Binding-site contacts:
Ligand atom CG contacts residue HIS277 of chain 4.T at 3.8 Å.
Ligand atom O contacts residue LYS234 of chain 4.T at 3.6 Å.
Ligand atom C contacts residue THR235 of chain 4.T at 3.6 Å.
Ligand atom N contacts residue TYR273 of chain 4.T at 3.9 Å.
Ligand atom O contacts residue LEU286 of chain 4.T at 3.2 Å.
Ligand atom CG2 contacts residue ASN281 of chain 4.T at 3.6 Å.
Ligand atom CG contacts residue LYS234 of chain 4.T at 3.3 Å.
Ligand atom CB contacts residue ASP233 of chain 4.T at 3.0 Å.
Ligand atom O contacts residue TYR94 of chain 4.T at 2.9 Å.
Ligand atom O contacts residue THR235 of chain 4.T at 3.1 Å (h-bond).
Ligand atom N contacts residue THR235 of chain 4.T at 3.9 Å.
Ligand atom CB contacts residue HIS277 of chain 4.T at 3.7 Å.
Ligand atom C contacts residue ASN281 of chain 4.T at 3.8 Å.
Ligand atom C contacts residue ASN227 of chain 4.T at 3.5 Å.
Ligand atom CD1 contacts residue TYR91 of chain 4.T at 3.9 Å (hydrophobic).
Ligand atom N contacts residue THR235 of chain 4.T at 3.5 Å (h-bond).
Ligand atom CG2 contacts residue HIS277 of chain 4.T at 3.3 Å.
Ligand atom CA contacts residue ASN227 of chain 4.T at 3.7 Å.
Ligand atom O contacts residue THR235 of chain 4.T at 3.0 Å (h-bond).
Ligand atom C contacts residue THR235 of chain 4.T at 3.6 Å.
Ligand atom CB contacts residue LEU286 of chain 4.T at 3.9 Å (hydrophobic).
Ligand atom CG2 contacts residue GLU236 of chain 4.T at 3.3 Å.
Ligand atom C contacts residue TYR94 of chain 4.T at 4.0 Å (hydrophobic).
Ligand atom CG contacts residue TYR273 of chain 4.T at 3.6 Å (hydrophobic).
Ligand atom CG1 contacts residue TYR94 of chain 4.T at 3.8 Å (hydrophobic).
Ligand atom CG contacts residue ASP233 of chain 4.T at 3.0 Å.
Ligand atom O contacts residue ASN281 of chain 4.T at 2.6 Å (h-bond).
Ligand atom CD contacts residue TYR273 of chain 4.T at 3.3 Å (hydrophobic).
Ligand atom O contacts residue ASN227 of chain 4.T at 3.6 Å.
Ligand atom C contacts residue THR235 of chain 4.T at 3.6 Å.
Ligand atom N contacts residue ASN227 of chain 4.T at 3.0 Å (h-bond).
Ligand atom CG1 contacts residue VAL280 of chain 4.T at 4.0 Å (hydrophobic).
Ligand atom CB contacts residue TYR238 of chain 4.T at 3.6 Å (hydrophobic).
Ligand atom CA contacts residue THR235 of chain 4.T at 3.6 Å.
Ligand atom CD contacts residue HIS277 of chain 4.T at 3.9 Å.
Ligand atom O contacts residue HIS277 of chain 4.T at 3.4 Å.
Ligand atom CG2 contacts residue PHE278 of chain 4.T at 3.7 Å (hydrophobic).
Ligand atom CD1 contacts residue TYR94 of chain 4.T at 3.5 Å (hydrophobic).
Ligand atom CG2 contacts residue LEU286 of chain 4.T at 3.7 Å (hydrophobic).
Ligand atom C contacts residue LEU286 of chain 4.T at 3.8 Å (hydrophobic).

The small molecule below binds the protein below.
Small molecule (SMILES): CC[C@H](C)[C@H](NC(=O)[C@H](CO)NC(=O)[C@H](CCCN=C(N)N)NC(=O)[C@@H](NC(=O)[C@@H]1CCCN1C(=O)[C@@H]1CCCN1C(=O)[C@H](C)N)C(C)C)C(=O)N[C@H](C=O)Cc1ccc(O)cc1

Sequence of chain 4.T:
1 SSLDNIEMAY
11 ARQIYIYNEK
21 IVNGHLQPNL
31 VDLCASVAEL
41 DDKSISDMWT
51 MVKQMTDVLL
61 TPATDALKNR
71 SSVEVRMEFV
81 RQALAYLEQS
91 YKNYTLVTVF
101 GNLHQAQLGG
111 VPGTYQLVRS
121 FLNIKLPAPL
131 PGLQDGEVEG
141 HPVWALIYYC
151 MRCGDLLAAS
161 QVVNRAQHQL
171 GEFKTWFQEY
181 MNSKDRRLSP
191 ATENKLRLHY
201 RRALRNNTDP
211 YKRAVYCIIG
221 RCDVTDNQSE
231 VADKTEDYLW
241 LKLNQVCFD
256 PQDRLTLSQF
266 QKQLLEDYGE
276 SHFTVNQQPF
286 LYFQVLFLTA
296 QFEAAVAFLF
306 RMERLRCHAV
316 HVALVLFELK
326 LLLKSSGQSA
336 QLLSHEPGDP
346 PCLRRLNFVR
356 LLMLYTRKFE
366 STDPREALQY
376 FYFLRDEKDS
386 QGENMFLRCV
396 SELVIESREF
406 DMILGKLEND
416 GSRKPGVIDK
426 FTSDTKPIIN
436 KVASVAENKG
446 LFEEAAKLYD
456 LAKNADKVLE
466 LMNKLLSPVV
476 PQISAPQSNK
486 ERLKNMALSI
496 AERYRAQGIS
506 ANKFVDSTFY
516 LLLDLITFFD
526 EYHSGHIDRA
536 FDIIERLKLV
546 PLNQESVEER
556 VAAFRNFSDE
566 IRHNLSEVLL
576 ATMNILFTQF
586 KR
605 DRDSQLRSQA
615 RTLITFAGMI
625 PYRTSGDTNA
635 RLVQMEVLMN